This small molecule binds to this protein.
Small molecule (SMILES): COc1ccc(NC(=O)CN)cc1

Sequence of chain 1.E:
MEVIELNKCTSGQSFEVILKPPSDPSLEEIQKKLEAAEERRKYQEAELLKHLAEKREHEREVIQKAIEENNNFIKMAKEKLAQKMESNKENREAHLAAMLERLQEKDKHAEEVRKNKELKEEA

Sequence of chain 1.C:
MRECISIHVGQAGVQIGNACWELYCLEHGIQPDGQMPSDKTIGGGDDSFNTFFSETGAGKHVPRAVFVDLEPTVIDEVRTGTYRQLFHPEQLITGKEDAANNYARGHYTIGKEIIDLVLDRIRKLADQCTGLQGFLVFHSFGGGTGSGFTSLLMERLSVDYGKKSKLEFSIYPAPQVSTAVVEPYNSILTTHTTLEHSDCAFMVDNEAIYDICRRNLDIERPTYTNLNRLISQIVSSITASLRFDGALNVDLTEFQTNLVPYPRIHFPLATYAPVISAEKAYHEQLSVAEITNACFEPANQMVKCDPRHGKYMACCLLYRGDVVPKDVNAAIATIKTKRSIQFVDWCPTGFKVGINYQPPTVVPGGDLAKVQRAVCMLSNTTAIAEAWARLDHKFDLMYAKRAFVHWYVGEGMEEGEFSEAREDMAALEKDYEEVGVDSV

Binding-site contacts:
Ligand atom C2 contacts residue HIS406 of chain 1.C at 3.9 Å.
Ligand atom C9 contacts residue ARG156 of chain 1.D at 3.4 Å.
Ligand atom C1 contacts residue WZY1 of chain 1.W at 4.0 Å.
Ligand atom C5 contacts residue WZY1 of chain 1.W at 3.3 Å.
Ligand atom O2 contacts residue GLU194 of chain 1.D at 4.1 Å.
Ligand atom C8 contacts residue PRO261 of chain 1.D at 3.9 Å (hydrophobic).
Ligand atom C8 contacts residue WZY1 of chain 1.W at 3.8 Å.
Ligand atom C8 contacts residue ARG156 of chain 1.D at 4.0 Å.
Ligand atom C6 contacts residue PRO261 of chain 1.D at 4.0 Å (hydrophobic).
Ligand atom C9 contacts residue GLU194 of chain 1.D at 3.8 Å.
Ligand atom N1 contacts residue PRO261 of chain 1.D at 4.0 Å.
Ligand atom C9 contacts residue THR196 of chain 1.D at 3.2 Å.
Ligand atom C4 contacts residue HIS406 of chain 1.C at 4.1 Å.
Ligand atom O2 contacts residue WZY1 of chain 1.W at 3.2 Å.
Ligand atom C7 contacts residue GLY410 of chain 1.C at 3.7 Å.
Ligand atom C4 contacts residue WZY1 of chain 1.W at 3.0 Å.
Ligand atom N2 contacts residue GLU194 of chain 1.D at 4.0 Å.
Ligand atom C6 contacts residue WZY1 of chain 1.W at 3.6 Å.
Ligand atom C2 contacts residue WZY1 of chain 1.W at 3.8 Å.
Ligand atom C1 contacts residue HIS406 of chain 1.C at 4.1 Å.
Ligand atom C7 contacts residue HIS113 of chain 1.E at 3.7 Å.
Ligand atom C3 contacts residue WZY1 of chain 1.W at 3.4 Å.
Ligand atom O2 contacts residue PRO261 of chain 1.D at 3.9 Å.
Ligand atom C7 contacts residue HIS406 of chain 1.C at 3.5 Å.
Ligand atom N1 contacts residue ARG156 of chain 1.D at 4.2 Å.
Ligand atom C6 contacts residue HIS406 of chain 1.C at 4.2 Å.
Ligand atom N1 contacts residue ASP197 of chain 1.D at 4.2 Å.
Ligand atom N2 contacts residue VAL193 of chain 1.D at 3.6 Å.
Ligand atom N2 contacts residue HIS264 of chain 1.D at 3.6 Å.
Ligand atom C9 contacts residue ASP197 of chain 1.D at 3.8 Å.
Ligand atom C3 contacts residue HIS406 of chain 1.C at 3.7 Å.
Ligand atom O1 contacts residue HIS406 of chain 1.C at 2.9 Å (h-bond).
Ligand atom N2 contacts residue THR196 of chain 1.D at 3.0 Å (h-bond).
Ligand atom C7 contacts residue WZY1 of chain 1.W at 4.1 Å.
Ligand atom N2 contacts residue PRO261 of chain 1.D at 3.4 Å (h-bond).
Ligand atom O1 contacts residue WZY1 of chain 1.W at 3.9 Å.
Ligand atom N1 contacts residue WZY1 of chain 1.W at 4.0 Å.
Ligand atom O1 contacts residue GLY410 of chain 1.C at 3.2 Å.
Ligand atom C5 contacts residue PRO261 of chain 1.D at 3.7 Å (hydrophobic).
Ligand atom C5 contacts residue HIS406 of chain 1.C at 4.2 Å.

Sequence of chain 1.D:
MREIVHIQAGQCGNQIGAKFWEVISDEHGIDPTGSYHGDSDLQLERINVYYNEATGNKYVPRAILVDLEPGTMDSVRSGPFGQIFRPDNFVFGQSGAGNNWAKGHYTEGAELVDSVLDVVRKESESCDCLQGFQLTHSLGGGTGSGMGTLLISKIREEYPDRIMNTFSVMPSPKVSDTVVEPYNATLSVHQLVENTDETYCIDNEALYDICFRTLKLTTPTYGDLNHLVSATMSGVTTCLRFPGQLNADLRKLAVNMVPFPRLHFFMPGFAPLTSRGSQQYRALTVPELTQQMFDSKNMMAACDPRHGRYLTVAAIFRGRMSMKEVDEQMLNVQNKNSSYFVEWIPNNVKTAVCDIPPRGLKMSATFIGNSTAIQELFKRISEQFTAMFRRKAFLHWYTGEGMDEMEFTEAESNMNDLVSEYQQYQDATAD